Sequence of chain 1.B:
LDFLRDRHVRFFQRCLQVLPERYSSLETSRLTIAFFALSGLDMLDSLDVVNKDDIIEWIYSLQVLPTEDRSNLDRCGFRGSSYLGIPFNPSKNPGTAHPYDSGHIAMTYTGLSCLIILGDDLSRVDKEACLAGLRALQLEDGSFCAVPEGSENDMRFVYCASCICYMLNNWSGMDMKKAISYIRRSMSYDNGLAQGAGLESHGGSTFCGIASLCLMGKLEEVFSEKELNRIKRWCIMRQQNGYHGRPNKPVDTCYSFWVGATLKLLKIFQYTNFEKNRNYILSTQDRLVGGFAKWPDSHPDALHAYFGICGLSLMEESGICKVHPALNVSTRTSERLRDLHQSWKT

This small molecule binds to this protein.
Small molecule (SMILES): CC(C)=CCC/C(C)=C/CC/C(C)=C/CC/C(C)=C/CO[P](=O)(O)OP(=O)(O)O

Sequence of chain 1.M:
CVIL

Binding-site contacts:
Ligand atom C18 contacts residue TYR126 of chain 1.B at 3.9 Å (hydrophobic).
Ligand atom C9 contacts residue TRP275 of chain 1.B at 3.7 Å (hydrophobic).
Ligand atom O3A contacts residue HIS219 of chain 1.B at 3.6 Å.
Ligand atom C10 contacts residue TRP275 of chain 1.B at 3.6 Å (hydrophobic).
Ligand atom C20 contacts residue THR127 of chain 1.B at 3.7 Å.
Ligand atom O2B contacts residue ARG263 of chain 1.B at 2.9 Å (salt-bridge).
Ligand atom C15 contacts residue TYR176 of chain 1.B at 3.9 Å (hydrophobic).
Ligand atom O2B contacts residue LYS266 of chain 1.B at 3.4 Å.
Ligand atom C8 contacts residue GLY221 of chain 1.B at 3.6 Å.
Ligand atom O2A contacts residue LYS164 of chain 1.A at 3.8 Å.
Ligand atom O2B contacts residue HIS219 of chain 1.B at 3.2 Å (h-bond).
Ligand atom O3B contacts residue TYR272 of chain 1.B at 2.7 Å (h-bond).
Ligand atom C5 contacts residue TYR166 of chain 1.A at 3.9 Å (hydrophobic).
Ligand atom C6 contacts residue HIS219 of chain 1.B at 3.5 Å.
Ligand atom C11 contacts residue ARG173 of chain 1.B at 3.4 Å.
Ligand atom O1A contacts residue LYS164 of chain 1.A at 3.8 Å.
Ligand atom C5 contacts residue GLN212 of chain 1.B at 3.4 Å.
Ligand atom C19 contacts residue PHE52 of chain 1.B at 3.9 Å (hydrophobic).
Ligand atom C19 contacts residue ASN345 of chain 1.B at 3.6 Å.
Ligand atom C7 contacts residue GLN212 of chain 1.B at 3.7 Å.
Ligand atom C19 contacts residue TYR126 of chain 1.B at 3.9 Å (hydrophobic).
Ligand atom C20 contacts residue THR49 of chain 1.B at 3.9 Å.
Ligand atom O1A contacts residue ARG263 of chain 1.B at 3.0 Å (salt-bridge).
Ligand atom O3A contacts residue ARG263 of chain 1.B at 3.9 Å.
Ligand atom C14 contacts residue ARG173 of chain 1.B at 3.6 Å.
Ligand atom PB contacts residue LYS266 of chain 1.B at 3.7 Å.
Ligand atom C4 contacts residue TYR200 of chain 1.A at 3.5 Å (hydrophobic).
Ligand atom PB contacts residue TYR272 of chain 1.B at 3.6 Å.
Ligand atom C20 contacts residue PHE53 of chain 1.B at 3.8 Å (hydrophobic).
Ligand atom O3A contacts residue TYR272 of chain 1.B at 3.5 Å (h-bond).
Ligand atom O1B contacts residue LYS266 of chain 1.B at 2.9 Å.
Ligand atom C17 contacts residue TYR126 of chain 1.B at 3.9 Å (hydrophobic).
Ligand atom C7 contacts residue GLY221 of chain 1.B at 3.6 Å.
Ligand atom C15 contacts residue CYS177 of chain 1.B at 3.9 Å (hydrophobic).
Ligand atom C12 contacts residue ARG173 of chain 1.B at 3.9 Å.
Ligand atom C12 contacts residue TRP275 of chain 1.B at 3.8 Å (hydrophobic).
Ligand atom O2B contacts residue TYR272 of chain 1.B at 3.9 Å.
Ligand atom C6 contacts residue GLN212 of chain 1.B at 3.6 Å.
Ligand atom C12 contacts residue CYS225 of chain 1.B at 3.9 Å (hydrophobic).
Ligand atom C16 contacts residue TYR126 of chain 1.B at 3.9 Å (hydrophobic).

Sequence of chain 1.A:
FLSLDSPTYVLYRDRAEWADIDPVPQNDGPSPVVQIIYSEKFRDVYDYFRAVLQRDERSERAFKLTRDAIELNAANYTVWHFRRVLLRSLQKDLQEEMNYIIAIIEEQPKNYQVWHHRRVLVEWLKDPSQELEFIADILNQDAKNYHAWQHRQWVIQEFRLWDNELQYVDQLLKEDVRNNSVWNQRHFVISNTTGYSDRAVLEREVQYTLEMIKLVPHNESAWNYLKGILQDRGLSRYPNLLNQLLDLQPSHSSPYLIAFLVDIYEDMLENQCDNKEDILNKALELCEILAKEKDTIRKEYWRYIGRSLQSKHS